Sequence of chain 1.B:
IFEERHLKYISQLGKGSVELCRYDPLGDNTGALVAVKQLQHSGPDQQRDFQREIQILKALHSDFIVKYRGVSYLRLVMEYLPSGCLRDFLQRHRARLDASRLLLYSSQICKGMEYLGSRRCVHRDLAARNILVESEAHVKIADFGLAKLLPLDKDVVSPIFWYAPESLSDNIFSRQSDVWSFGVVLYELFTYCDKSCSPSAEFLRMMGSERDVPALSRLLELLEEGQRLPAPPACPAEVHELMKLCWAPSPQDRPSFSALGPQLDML

Binding-site contacts:
Ligand atom C4 contacts residue LEU92 of chain 1.B at 3.6 Å (hydrophobic).
Ligand atom C24 contacts residue LEU15 of chain 1.B at 3.4 Å (hydrophobic).
Ligand atom N9 contacts residue LEU92 of chain 1.B at 2.7 Å (h-bond).
Ligand atom C34 contacts residue LEU143 of chain 1.B at 3.6 Å (hydrophobic).
Ligand atom C32 contacts residue LEU143 of chain 1.B at 3.6 Å (hydrophobic).
Ligand atom C10 contacts residue GLY95 of chain 1.B at 3.8 Å.
Ligand atom C8 contacts residue VAL71 of chain 1.B at 3.7 Å (hydrophobic).
Ligand atom C2 contacts residue LEU92 of chain 1.B at 3.7 Å (hydrophobic).
Ligand atom C28 contacts residue VAL23 of chain 1.B at 3.8 Å (hydrophobic).
Ligand atom C32 contacts residue CYS96 of chain 1.B at 3.6 Å (hydrophobic).
Ligand atom C20 contacts residue GLN14 of chain 1.B at 3.7 Å.
Ligand atom C1 contacts residue LEU143 of chain 1.B at 3.7 Å (hydrophobic).
Ligand atom C33 contacts residue ALA153 of chain 1.B at 3.9 Å (hydrophobic).
Ligand atom C11 contacts residue LEU92 of chain 1.B at 3.4 Å (hydrophobic).
Ligand atom C33 contacts residue LEU143 of chain 1.B at 3.4 Å (hydrophobic).
Ligand atom N17 contacts residue LEU15 of chain 1.B at 3.0 Å (h-bond).
Ligand atom C18 contacts residue LEU15 of chain 1.B at 3.7 Å (hydrophobic).
Ligand atom C11 contacts residue GLY95 of chain 1.B at 3.6 Å.
Ligand atom C12 contacts residue GLY95 of chain 1.B at 3.8 Å.
Ligand atom C2 contacts residue ALA40 of chain 1.B at 3.7 Å (hydrophobic).
Ligand atom C2 contacts residue GLU90 of chain 1.B at 3.3 Å.
Ligand atom C8 contacts residue MET89 of chain 1.B at 3.8 Å (hydrophobic).
Ligand atom C2 contacts residue LEU143 of chain 1.B at 3.7 Å (hydrophobic).
Ligand atom C1 contacts residue ALA40 of chain 1.B at 3.7 Å (hydrophobic).
Ligand atom C4 contacts residue LEU143 of chain 1.B at 3.9 Å (hydrophobic).
Ligand atom N9 contacts residue TYR91 of chain 1.B at 3.9 Å.
Ligand atom C10 contacts residue LEU92 of chain 1.B at 3.4 Å (hydrophobic).
Ligand atom N3 contacts residue LEU92 of chain 1.B at 3.1 Å (h-bond).
Ligand atom N7 contacts residue VAL23 of chain 1.B at 3.7 Å.
Ligand atom C33 contacts residue ARG140 of chain 1.B at 3.9 Å.
Ligand atom C14 contacts residue LEU15 of chain 1.B at 3.3 Å (hydrophobic).
Ligand atom C6 contacts residue LEU143 of chain 1.B at 3.9 Å (hydrophobic).
Ligand atom O27 contacts residue VAL71 of chain 1.B at 3.1 Å.
Ligand atom C32 contacts residue ARG140 of chain 1.B at 3.1 Å.
Ligand atom O27 contacts residue ALA40 of chain 1.B at 3.6 Å.
Ligand atom C11 contacts residue TYR91 of chain 1.B at 3.8 Å (hydrophobic).
Ligand atom N26 contacts residue MET89 of chain 1.B at 3.9 Å.
Ligand atom O27 contacts residue GLU90 of chain 1.B at 3.2 Å (salt-bridge).
Ligand atom O27 contacts residue MET89 of chain 1.B at 3.3 Å.
Ligand atom C5 contacts residue LEU143 of chain 1.B at 3.8 Å (hydrophobic).

This small molecule binds to this protein.
Small molecule (SMILES): CN1CCC(NC(=O)c2ccc(Nc3cc(NCc4ccccc4)c(C(N)=O)cn3)cc2)CC1